Binding-site contacts:
Ligand atom C11 contacts residue VAL37 of chain 1.B at 3.8 Å (hydrophobic).
Ligand atom N3 contacts residue PHE94 of chain 1.A at 3.7 Å.
Ligand atom C12 contacts residue PHE94 of chain 1.A at 3.9 Å (hydrophobic).
Ligand atom N1 contacts residue TYR37 of chain 1.A at 3.7 Å.
Ligand atom C10 contacts residue VAL103 of chain 1.B at 4.2 Å (hydrophobic).
Ligand atom C1 contacts residue TYR37 of chain 1.A at 4.0 Å (hydrophobic).
Ligand atom C12 contacts residue TRP105 of chain 1.B at 3.9 Å (hydrophobic).
Ligand atom C6 contacts residue GLY96 of chain 1.A at 3.3 Å.
Ligand atom N3 contacts residue GLU39 of chain 1.A at 2.7 Å (salt-bridge).
Ligand atom C12 contacts residue HIS41 of chain 1.A at 3.8 Å.
Ligand atom N2 contacts residue PHE94 of chain 1.A at 3.6 Å.
Ligand atom N2 contacts residue GLU39 of chain 1.A at 2.8 Å (salt-bridge).
Ligand atom C8 contacts residue GLU39 of chain 1.A at 3.5 Å.
Ligand atom C7 contacts residue ASP99 of chain 1.B at 4.1 Å.
Ligand atom C6 contacts residue TYR101 of chain 1.A at 3.6 Å (hydrophobic).
Ligand atom C11 contacts residue TRP105 of chain 1.B at 3.9 Å (hydrophobic).
Ligand atom N1 contacts residue GLY96 of chain 1.A at 2.8 Å (h-bond).
Ligand atom C4 contacts residue HIS35 of chain 1.B at 4.0 Å.
Ligand atom C10 contacts residue ALA97 of chain 1.B at 3.6 Å (hydrophobic).
Ligand atom C5 contacts residue HIS35 of chain 1.B at 3.8 Å.
Ligand atom C7 contacts residue HIS35 of chain 1.B at 3.9 Å.
Ligand atom N3 contacts residue HIS41 of chain 1.A at 3.7 Å.
Ligand atom C9 contacts residue HIS35 of chain 1.B at 3.7 Å.
Ligand atom C7 contacts residue GLU39 of chain 1.A at 3.7 Å.
Ligand atom C7 contacts residue VAL103 of chain 1.B at 4.0 Å (hydrophobic).
Ligand atom C5 contacts residue PHE94 of chain 1.A at 4.0 Å (hydrophobic).
Ligand atom C3 contacts residue ASP99 of chain 1.B at 4.0 Å.
Ligand atom C2 contacts residue TYR37 of chain 1.A at 3.9 Å (hydrophobic).
Ligand atom N3 contacts residue VAL103 of chain 1.B at 3.7 Å.
Ligand atom C1 contacts residue GLY96 of chain 1.A at 3.4 Å.
Ligand atom C5 contacts residue TYR101 of chain 1.A at 3.9 Å (hydrophobic).
Ligand atom N1 contacts residue TYR101 of chain 1.A at 4.1 Å.
Ligand atom C8 contacts residue VAL103 of chain 1.B at 3.7 Å (hydrophobic).
Ligand atom C8 contacts residue PHE94 of chain 1.A at 3.8 Å (hydrophobic).
Ligand atom C11 contacts residue PHE103 of chain 1.A at 3.8 Å (hydrophobic).
Ligand atom N2 contacts residue VAL103 of chain 1.B at 3.6 Å.
Ligand atom C12 contacts residue PHE103 of chain 1.A at 3.8 Å (hydrophobic).
Ligand atom C10 contacts residue HIS35 of chain 1.B at 4.0 Å.
Ligand atom C4 contacts residue GLU39 of chain 1.A at 3.9 Å.
Ligand atom C12 contacts residue GLU39 of chain 1.A at 3.6 Å.

Sequence of chain 1.B:
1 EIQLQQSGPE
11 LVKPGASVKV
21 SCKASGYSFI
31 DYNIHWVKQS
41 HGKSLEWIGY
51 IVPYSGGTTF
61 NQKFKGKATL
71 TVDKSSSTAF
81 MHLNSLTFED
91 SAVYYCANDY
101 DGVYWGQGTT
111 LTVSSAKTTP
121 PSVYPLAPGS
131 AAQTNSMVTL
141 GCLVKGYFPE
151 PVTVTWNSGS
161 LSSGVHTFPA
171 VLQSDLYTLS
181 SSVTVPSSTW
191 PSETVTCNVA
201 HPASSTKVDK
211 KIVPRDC

Sequence of chain 1.A:
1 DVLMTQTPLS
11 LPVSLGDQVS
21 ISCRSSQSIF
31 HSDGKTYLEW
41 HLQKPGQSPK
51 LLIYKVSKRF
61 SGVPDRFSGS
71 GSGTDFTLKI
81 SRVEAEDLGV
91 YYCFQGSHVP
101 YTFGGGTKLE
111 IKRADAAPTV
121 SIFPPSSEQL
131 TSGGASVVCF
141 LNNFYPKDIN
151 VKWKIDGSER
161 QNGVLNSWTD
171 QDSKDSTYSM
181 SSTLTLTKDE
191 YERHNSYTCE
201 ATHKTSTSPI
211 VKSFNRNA

This protein binds this small molecule.
Small molecule (SMILES): Nc1ccc(CNC2=[NH+]CCCC2)cc1